The protein below binds the small molecule below.
Small molecule (SMILES): C[C@H](N)C(=O)N[C@@H](CCCNC(N)=[NH2+])C(=O)N[C@@H](CCCC[N+](C)(C)C)C(=O)N[C@@H](CO)C(=O)N[C@@H](C)C(=O)NCC=O

Sequence of chain 1.A:
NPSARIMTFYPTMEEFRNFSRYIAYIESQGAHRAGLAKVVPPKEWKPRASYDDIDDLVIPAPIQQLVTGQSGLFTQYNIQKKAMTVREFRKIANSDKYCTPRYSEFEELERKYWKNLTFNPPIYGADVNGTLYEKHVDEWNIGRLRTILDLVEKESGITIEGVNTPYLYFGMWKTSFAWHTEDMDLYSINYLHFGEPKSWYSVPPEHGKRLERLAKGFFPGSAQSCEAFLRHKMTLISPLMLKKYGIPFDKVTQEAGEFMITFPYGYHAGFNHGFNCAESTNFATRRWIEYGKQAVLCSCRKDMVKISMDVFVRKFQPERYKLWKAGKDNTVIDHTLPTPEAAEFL

Binding-site contacts:
Ligand atom CM2 contacts residue TYR199 of chain 1.A at 3.6 Å (hydrophobic).
Ligand atom CA contacts residue ASP157 of chain 1.A at 3.6 Å.
Ligand atom O contacts residue TYR197 of chain 1.A at 2.6 Å (h-bond).
Ligand atom CA contacts residue ASP157 of chain 1.A at 3.3 Å.
Ligand atom CE contacts residue TYR199 of chain 1.A at 3.4 Å (hydrophobic).
Ligand atom NH1 contacts residue TYR197 of chain 1.A at 2.3 Å (h-bond).
Ligand atom CM1 contacts residue GLY192 of chain 1.A at 3.6 Å.
Ligand atom NZ contacts residue TYR199 of chain 1.A at 3.6 Å.
Ligand atom NE contacts residue GLU191 of chain 1.A at 3.6 Å.
Ligand atom CD contacts residue GLY192 of chain 1.A at 3.4 Å.
Ligand atom N contacts residue GLU191 of chain 1.A at 3.0 Å (salt-bridge).
Ligand atom NH1 contacts residue ASN159 of chain 1.A at 3.2 Å (h-bond).
Ligand atom CZ contacts residue GLU191 of chain 1.A at 3.0 Å.
Ligand atom CM1 contacts residue ASN312 of chain 1.A at 3.3 Å.
Ligand atom CM2 contacts residue SER310 of chain 1.A at 3.3 Å.
Ligand atom CD contacts residue GLU191 of chain 1.A at 3.5 Å.
Ligand atom C contacts residue ASP157 of chain 1.A at 3.4 Å.
Ligand atom NE contacts residue TYR197 of chain 1.A at 3.0 Å (h-bond).
Ligand atom NH2 contacts residue TYR197 of chain 1.A at 3.4 Å (h-bond).
Ligand atom CB contacts residue GLU191 of chain 1.A at 3.4 Å.
Ligand atom NH2 contacts residue ASN159 of chain 1.A at 3.3 Å (h-bond).
Ligand atom CZ contacts residue TYR197 of chain 1.A at 2.6 Å (hydrophobic).
Ligand atom O contacts residue VAL335 of chain 1.A at 3.4 Å.
Ligand atom O contacts residue LYS263 of chain 1.A at 3.4 Å (salt-bridge).
Ligand atom CM3 contacts residue SER310 of chain 1.A at 3.5 Å.
Ligand atom CB contacts residue GLU191 of chain 1.A at 3.7 Å.
Ligand atom O contacts residue ASN108 of chain 1.A at 3.2 Å (h-bond).
Ligand atom CM3 contacts residue TYR199 of chain 1.A at 3.3 Å (hydrophobic).
Ligand atom N contacts residue ASP333 of chain 1.A at 3.4 Å (salt-bridge).
Ligand atom CM1 contacts residue GLU212 of chain 1.A at 3.3 Å.
Ligand atom C contacts residue VAL335 of chain 1.A at 3.6 Å (hydrophobic).
Ligand atom CB contacts residue ASP157 of chain 1.A at 3.5 Å.
Ligand atom CM2 contacts residue OGA1 of chain 1.H at 3.5 Å.
Ligand atom CZ contacts residue ASN159 of chain 1.A at 3.7 Å.
Ligand atom CB contacts residue ASP333 of chain 1.A at 3.3 Å.
Ligand atom NH2 contacts residue ASP157 of chain 1.A at 3.5 Å (salt-bridge).
Ligand atom O contacts residue ILE190 of chain 1.A at 3.6 Å.
Ligand atom NH1 contacts residue GLU191 of chain 1.A at 2.2 Å (salt-bridge).
Ligand atom N contacts residue ASP157 of chain 1.A at 2.6 Å (salt-bridge).
Ligand atom CM3 contacts residue GLY192 of chain 1.A at 3.5 Å.